Sequence of chain 1.A:
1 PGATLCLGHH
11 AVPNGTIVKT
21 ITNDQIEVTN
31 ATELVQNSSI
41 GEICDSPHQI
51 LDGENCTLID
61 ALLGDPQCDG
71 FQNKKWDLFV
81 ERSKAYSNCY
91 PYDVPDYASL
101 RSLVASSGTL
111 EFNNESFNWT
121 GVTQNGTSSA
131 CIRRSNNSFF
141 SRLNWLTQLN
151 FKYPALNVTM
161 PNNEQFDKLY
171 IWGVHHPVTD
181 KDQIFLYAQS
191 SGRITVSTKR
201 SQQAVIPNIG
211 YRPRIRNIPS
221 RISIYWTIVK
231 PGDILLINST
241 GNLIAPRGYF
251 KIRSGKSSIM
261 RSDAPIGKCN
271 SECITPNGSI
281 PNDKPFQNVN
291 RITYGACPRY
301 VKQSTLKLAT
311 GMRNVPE

Binding-site contacts:
Ligand atom N2 contacts residue VAL289 of chain 1.A at 3.6 Å.
Ligand atom C2 contacts residue ASN277 of chain 1.A at 2.4 Å.
Ligand atom C5 contacts residue ASN290 of chain 1.A at 3.7 Å.
Ligand atom C8 contacts residue VAL289 of chain 1.A at 4.2 Å (hydrophobic).
Ligand atom C7 contacts residue ASN277 of chain 1.A at 3.2 Å.
Ligand atom O5 contacts residue ASN290 of chain 1.A at 3.6 Å (h-bond).
Ligand atom C8 contacts residue ASN37 of chain 1.A at 3.6 Å.
Ligand atom C8 contacts residue ASN277 of chain 1.A at 4.5 Å.
Ligand atom C6 contacts residue ASN290 of chain 1.A at 3.9 Å.
Ligand atom C6 contacts residue GLU69 of chain 1.B at 4.1 Å.
Ligand atom O7 contacts residue ASN277 of chain 1.A at 3.0 Å (h-bond).
Ligand atom C1 contacts residue VAL289 of chain 1.A at 3.5 Å (hydrophobic).
Ligand atom C2 contacts residue VAL289 of chain 1.A at 3.9 Å (hydrophobic).
Ligand atom C1 contacts residue ASN290 of chain 1.A at 3.9 Å.
Ligand atom C3 contacts residue VAL289 of chain 1.A at 4.0 Å (hydrophobic).
Ligand atom C7 contacts residue VAL289 of chain 1.A at 4.4 Å (hydrophobic).
Ligand atom C8 contacts residue GLU69 of chain 1.B at 4.1 Å.
Ligand atom C3 contacts residue ASN277 of chain 1.A at 3.8 Å.
Ligand atom N2 contacts residue ASN277 of chain 1.A at 3.0 Å (h-bond).
Ligand atom C1 contacts residue ASN277 of chain 1.A at 1.4 Å.
Ligand atom C4 contacts residue ASN277 of chain 1.A at 4.2 Å.
Ligand atom O5 contacts residue ASN277 of chain 1.A at 2.4 Å (h-bond).
Ligand atom C5 contacts residue VAL289 of chain 1.A at 4.3 Å (hydrophobic).
Ligand atom C5 contacts residue ASN277 of chain 1.A at 3.7 Å.
Ligand atom O5 contacts residue VAL289 of chain 1.A at 4.4 Å.

Sequence of chain 1.B:
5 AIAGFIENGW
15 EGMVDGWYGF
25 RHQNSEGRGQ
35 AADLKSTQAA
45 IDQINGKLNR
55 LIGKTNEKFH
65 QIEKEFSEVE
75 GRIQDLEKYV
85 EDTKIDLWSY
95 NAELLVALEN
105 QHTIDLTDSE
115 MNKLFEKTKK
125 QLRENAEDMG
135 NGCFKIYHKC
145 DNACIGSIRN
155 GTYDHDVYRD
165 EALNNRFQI

The small molecule below binds the protein below.
Small molecule (SMILES): CC(=O)N[C@H]1[C@H](O[C@H]2[C@H](O)[C@@H](NC(C)=O)CO[C@@H]2CO)O[C@H](CO)[C@@H](O)[C@@H]1O